Sequence of chain 1.A:
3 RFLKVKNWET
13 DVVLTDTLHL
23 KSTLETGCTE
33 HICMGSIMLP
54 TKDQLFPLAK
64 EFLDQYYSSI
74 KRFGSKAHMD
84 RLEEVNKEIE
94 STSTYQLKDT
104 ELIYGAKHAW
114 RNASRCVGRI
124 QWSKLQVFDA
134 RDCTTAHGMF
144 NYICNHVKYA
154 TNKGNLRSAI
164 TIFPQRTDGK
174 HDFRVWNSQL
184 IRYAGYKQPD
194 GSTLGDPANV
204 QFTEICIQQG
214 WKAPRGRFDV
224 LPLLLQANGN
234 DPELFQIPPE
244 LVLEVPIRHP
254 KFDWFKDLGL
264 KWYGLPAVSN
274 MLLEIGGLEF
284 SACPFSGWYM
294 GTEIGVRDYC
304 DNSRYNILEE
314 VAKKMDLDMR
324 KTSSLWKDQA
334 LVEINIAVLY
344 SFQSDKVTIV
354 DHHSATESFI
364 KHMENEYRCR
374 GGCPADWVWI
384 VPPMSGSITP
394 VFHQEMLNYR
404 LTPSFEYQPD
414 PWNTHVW

A small-molecule ligand and the protein it binds are described below.
Small molecule (SMILES): Cc1cc(N)nc(C[C@@H]2CNC[C@@H]2OCCCCCc2ccccn2)c1

Binding-site contacts:
Ligand atom C05 contacts residue MET40 of chain 1.B at 3.8 Å (hydrophobic).
Ligand atom C23 contacts residue PRO269 of chain 1.B at 3.6 Å (hydrophobic).
Ligand atom N01 contacts residue HEM1 of chain 1.H at 2.8 Å (h-bond).
Ligand atom C2' contacts residue HEM1 of chain 1.H at 3.1 Å.
Ligand atom C22 contacts residue HEM1 of chain 1.H at 3.5 Å.
Ligand atom C22 contacts residue GLU296 of chain 1.B at 3.1 Å.
Ligand atom C03 contacts residue MET40 of chain 1.B at 3.8 Å (hydrophobic).
Ligand atom N21 contacts residue GLU296 of chain 1.B at 2.6 Å (salt-bridge).
Ligand atom N01 contacts residue TRP382 of chain 1.B at 3.9 Å.
Ligand atom C10 contacts residue GLN182 of chain 1.B at 3.6 Å.
Ligand atom O09 contacts residue HEM1 of chain 1.H at 3.5 Å (h-bond).
Ligand atom C06 contacts residue HEM1 of chain 1.H at 3.6 Å.
Ligand atom C04 contacts residue MET40 of chain 1.B at 3.5 Å (hydrophobic).
Ligand atom C10 contacts residue HEM1 of chain 1.H at 3.7 Å.
Ligand atom C2' contacts residue H4B1 of chain 1.I at 3.7 Å.
Ligand atom C07 contacts residue TRP10 of chain 1.A at 3.6 Å (hydrophobic).
Ligand atom C5' contacts residue TRP382 of chain 1.B at 3.1 Å (hydrophobic).
Ligand atom C03 contacts residue TYR410 of chain 1.B at 3.6 Å (hydrophobic).
Ligand atom C04 contacts residue TYR410 of chain 1.B at 3.8 Å (hydrophobic).
Ligand atom N21 contacts residue HEM1 of chain 1.H at 3.7 Å.
Ligand atom C02 contacts residue HEM1 of chain 1.H at 3.6 Å.
Ligand atom C5' contacts residue H4B1 of chain 1.I at 3.4 Å.
Ligand atom N02 contacts residue ARG118 of chain 1.B at 3.4 Å (salt-bridge).
Ligand atom C11 contacts residue GLN182 of chain 1.B at 3.5 Å.
Ligand atom C22 contacts residue TRP291 of chain 1.B at 3.2 Å (hydrophobic).
Ligand atom C13 contacts residue VAL271 of chain 1.B at 3.7 Å (hydrophobic).
Ligand atom N1' contacts residue H4B1 of chain 1.I at 2.7 Å (h-bond).
Ligand atom C14 contacts residue HEM1 of chain 1.H at 3.5 Å.
Ligand atom C13 contacts residue GLU296 of chain 1.B at 3.6 Å.
Ligand atom C12 contacts residue HEM1 of chain 1.H at 3.2 Å.
Ligand atom N1' contacts residue HEM1 of chain 1.H at 2.8 Å (h-bond).
Ligand atom C23 contacts residue TRP291 of chain 1.B at 3.1 Å (hydrophobic).
Ligand atom N02 contacts residue HEM1 of chain 1.H at 2.9 Å (h-bond).
Ligand atom C14 contacts residue GLU296 of chain 1.B at 3.7 Å.
Ligand atom C26 contacts residue GLU296 of chain 1.B at 3.5 Å.
Ligand atom C5' contacts residue HEM1 of chain 1.H at 3.7 Å.
Ligand atom C23 contacts residue HEM1 of chain 1.H at 3.4 Å.
Ligand atom C24 contacts residue HEM1 of chain 1.H at 3.6 Å.
Ligand atom C08 contacts residue HEM1 of chain 1.H at 3.6 Å.
Ligand atom C02 contacts residue TYR410 of chain 1.B at 3.6 Å (hydrophobic).

Sequence of chain 1.B:
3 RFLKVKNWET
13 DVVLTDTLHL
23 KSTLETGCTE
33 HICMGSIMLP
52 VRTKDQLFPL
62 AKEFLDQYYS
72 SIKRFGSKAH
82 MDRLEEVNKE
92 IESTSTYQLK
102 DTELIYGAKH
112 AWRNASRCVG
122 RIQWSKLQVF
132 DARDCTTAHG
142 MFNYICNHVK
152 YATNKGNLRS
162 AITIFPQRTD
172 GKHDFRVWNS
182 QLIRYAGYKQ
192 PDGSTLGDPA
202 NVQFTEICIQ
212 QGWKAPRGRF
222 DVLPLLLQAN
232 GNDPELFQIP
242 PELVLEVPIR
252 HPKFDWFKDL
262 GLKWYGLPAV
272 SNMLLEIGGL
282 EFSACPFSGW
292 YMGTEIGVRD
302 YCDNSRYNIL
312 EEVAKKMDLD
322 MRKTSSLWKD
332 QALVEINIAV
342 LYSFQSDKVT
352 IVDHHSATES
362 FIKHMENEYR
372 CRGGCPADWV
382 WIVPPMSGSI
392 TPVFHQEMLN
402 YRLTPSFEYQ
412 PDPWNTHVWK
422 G